Sequence of chain 1.B:
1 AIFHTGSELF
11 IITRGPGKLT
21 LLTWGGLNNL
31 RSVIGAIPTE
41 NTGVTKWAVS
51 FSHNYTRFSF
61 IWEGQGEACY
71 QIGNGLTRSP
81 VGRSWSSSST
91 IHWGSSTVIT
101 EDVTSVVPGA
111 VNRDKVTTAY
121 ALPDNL

Binding-site contacts:
Ligand atom O6 contacts residue THR56 of chain 1.A at 3.9 Å.
Ligand atom C1 contacts residue LEU27 of chain 1.A at 4.0 Å (hydrophobic).
Ligand atom O3 contacts residue HIS53 of chain 1.A at 2.8 Å (h-bond).
Ligand atom C2 contacts residue LEU27 of chain 1.A at 3.6 Å (hydrophobic).
Ligand atom C4 contacts residue SO41 of chain 1.O at 3.9 Å.
Ligand atom O2 contacts residue ARG113 of chain 1.B at 3.2 Å (salt-bridge).
Ligand atom O2 contacts residue VAL111 of chain 1.B at 4.0 Å.
Ligand atom C2 contacts residue HIS53 of chain 1.A at 4.1 Å.
Ligand atom C7 contacts residue TRP93 of chain 1.A at 4.0 Å (hydrophobic).
Ligand atom N2 contacts residue SO41 of chain 1.O at 3.4 Å (h-bond).
Ligand atom C1 contacts residue SO41 of chain 1.O at 3.9 Å.
Ligand atom O4 contacts residue LEU27 of chain 1.A at 3.7 Å.
Ligand atom O4 contacts residue HIS53 of chain 1.A at 3.3 Å.
Ligand atom O5 contacts residue ASN54 of chain 1.A at 3.4 Å.
Ligand atom C2 contacts residue ARG113 of chain 1.B at 3.9 Å.
Ligand atom C3 contacts residue ARG113 of chain 1.B at 3.6 Å.
Ligand atom O7 contacts residue TRP93 of chain 1.A at 2.9 Å (h-bond).
Ligand atom C8 contacts residue ARG113 of chain 1.B at 3.5 Å.
Ligand atom C1 contacts residue ASN54 of chain 1.A at 3.4 Å.
Ligand atom C6 contacts residue THR56 of chain 1.A at 3.9 Å.
Ligand atom C6 contacts residue TRP93 of chain 1.A at 4.0 Å (hydrophobic).
Ligand atom O5 contacts residue TRP93 of chain 1.A at 3.8 Å.
Ligand atom O4 contacts residue ASN54 of chain 1.A at 3.0 Å (h-bond).
Ligand atom C6 contacts residue TYR55 of chain 1.A at 3.7 Å (hydrophobic).
Ligand atom C2 contacts residue ARG113 of chain 1.B at 3.8 Å.
Ligand atom O1 contacts residue TRP93 of chain 1.A at 3.6 Å.
Ligand atom O3 contacts residue LEU27 of chain 1.A at 3.7 Å.
Ligand atom C6 contacts residue ASN54 of chain 1.A at 4.1 Å.
Ligand atom C2 contacts residue ASN54 of chain 1.A at 3.8 Å.
Ligand atom C5 contacts residue ASN54 of chain 1.A at 4.1 Å.
Ligand atom C3 contacts residue HIS53 of chain 1.A at 3.8 Å.
Ligand atom C4 contacts residue TRP93 of chain 1.A at 4.1 Å (hydrophobic).
Ligand atom O2 contacts residue ARG113 of chain 1.B at 2.9 Å (salt-bridge).
Ligand atom O5 contacts residue LEU27 of chain 1.A at 3.3 Å.
Ligand atom C8 contacts residue SO41 of chain 1.O at 3.4 Å.
Ligand atom C7 contacts residue SO41 of chain 1.O at 3.9 Å.
Ligand atom C5 contacts residue SO41 of chain 1.O at 3.6 Å.
Ligand atom C3 contacts residue SO41 of chain 1.O at 3.5 Å.
Ligand atom O3 contacts residue ARG113 of chain 1.B at 3.1 Å (salt-bridge).
Ligand atom C3 contacts residue ARG113 of chain 1.B at 3.5 Å.

Sequence of chain 1.A:
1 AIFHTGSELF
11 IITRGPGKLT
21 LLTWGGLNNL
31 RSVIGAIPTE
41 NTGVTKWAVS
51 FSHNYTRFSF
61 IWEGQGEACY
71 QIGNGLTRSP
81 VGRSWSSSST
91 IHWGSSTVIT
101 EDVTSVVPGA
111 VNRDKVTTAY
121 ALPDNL

This protein binds this small molecule.
Small molecule (SMILES): CC(=O)N[C@@H]1[C@@H](O[C@@H]2O[C@H](CO)[C@H](O)[C@H](O)[C@H]2O[C@@H]2O[C@@H](C)[C@@H](O)[C@@H](O)[C@@H]2O)[C@H](O)[C@@H](CO)O[C@H]1O